Binding-site contacts:
Ligand atom C1 contacts residue ASN120 of chain 50.E at 1.4 Å.
Ligand atom C3 contacts residue ASN120 of chain 50.E at 3.9 Å.
Ligand atom N2 contacts residue TRP138 of chain 50.E at 3.7 Å.
Ligand atom O4 contacts residue TRP138 of chain 50.E at 3.1 Å.
Ligand atom C5 contacts residue TRP138 of chain 50.E at 3.5 Å (hydrophobic).
Ligand atom C8 contacts residue TRP138 of chain 50.E at 4.0 Å (hydrophobic).
Ligand atom O7 contacts residue TRP138 of chain 50.E at 3.8 Å.
Ligand atom O5 contacts residue TRP138 of chain 50.E at 4.3 Å.
Ligand atom C4 contacts residue TRP138 of chain 50.E at 3.3 Å (hydrophobic).
Ligand atom O5 contacts residue ASN120 of chain 50.E at 2.4 Å (h-bond).
Ligand atom C5 contacts residue ASN120 of chain 50.E at 3.6 Å.
Ligand atom C5 contacts residue ASN120 of chain 50.E at 3.9 Å.
Ligand atom C2 contacts residue ASN120 of chain 50.E at 2.6 Å.
Ligand atom C4 contacts residue ASN120 of chain 50.E at 4.2 Å.
Ligand atom C1 contacts residue TRP138 of chain 50.E at 3.9 Å (hydrophobic).
Ligand atom C7 contacts residue ASN120 of chain 50.E at 3.8 Å.
Ligand atom O7 contacts residue ASN120 of chain 50.E at 4.4 Å.
Ligand atom C8 contacts residue GLY119 of chain 50.E at 3.9 Å.
Ligand atom C2 contacts residue TRP138 of chain 50.E at 3.8 Å (hydrophobic).
Ligand atom C3 contacts residue TRP138 of chain 50.E at 2.9 Å (hydrophobic).
Ligand atom C7 contacts residue TRP138 of chain 50.E at 4.3 Å (hydrophobic).
Ligand atom O3 contacts residue TRP138 of chain 50.E at 3.5 Å.
Ligand atom C8 contacts residue ASN120 of chain 50.E at 4.1 Å.
Ligand atom C6 contacts residue ASN120 of chain 50.E at 3.0 Å.
Ligand atom N2 contacts residue ASN120 of chain 50.E at 3.0 Å (h-bond).
Ligand atom O5 contacts residue ASN120 of chain 50.E at 4.0 Å.

Sequence of chain 50.E:
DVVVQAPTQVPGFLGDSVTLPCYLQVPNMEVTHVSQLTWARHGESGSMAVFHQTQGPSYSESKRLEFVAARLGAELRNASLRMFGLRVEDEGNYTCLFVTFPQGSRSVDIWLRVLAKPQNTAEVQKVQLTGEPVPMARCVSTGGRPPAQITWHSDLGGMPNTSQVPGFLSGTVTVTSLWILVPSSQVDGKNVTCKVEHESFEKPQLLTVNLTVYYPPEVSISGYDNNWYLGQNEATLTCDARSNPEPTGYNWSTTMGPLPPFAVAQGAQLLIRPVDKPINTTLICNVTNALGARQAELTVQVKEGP

A small-molecule ligand and the protein it binds are described below.
Small molecule (SMILES): CC(=O)N[C@H]1[C@H](O[C@H]2[C@H](O)[C@@H](NC(C)=O)CO[C@@H]2CO[C@@H]2O[C@@H](C)[C@@H](O)[C@@H](O)[C@@H]2O)O[C@H](CO)[C@@H](O[C@@H]2O[C@H](CO)[C@@H](O)[C@H](O[C@@H]3O[C@H](CO)[C@@H](O)[C@H](O)[C@@H]3O)[C@@H]2O)[C@@H]1O